Sequence of chain 1.A:
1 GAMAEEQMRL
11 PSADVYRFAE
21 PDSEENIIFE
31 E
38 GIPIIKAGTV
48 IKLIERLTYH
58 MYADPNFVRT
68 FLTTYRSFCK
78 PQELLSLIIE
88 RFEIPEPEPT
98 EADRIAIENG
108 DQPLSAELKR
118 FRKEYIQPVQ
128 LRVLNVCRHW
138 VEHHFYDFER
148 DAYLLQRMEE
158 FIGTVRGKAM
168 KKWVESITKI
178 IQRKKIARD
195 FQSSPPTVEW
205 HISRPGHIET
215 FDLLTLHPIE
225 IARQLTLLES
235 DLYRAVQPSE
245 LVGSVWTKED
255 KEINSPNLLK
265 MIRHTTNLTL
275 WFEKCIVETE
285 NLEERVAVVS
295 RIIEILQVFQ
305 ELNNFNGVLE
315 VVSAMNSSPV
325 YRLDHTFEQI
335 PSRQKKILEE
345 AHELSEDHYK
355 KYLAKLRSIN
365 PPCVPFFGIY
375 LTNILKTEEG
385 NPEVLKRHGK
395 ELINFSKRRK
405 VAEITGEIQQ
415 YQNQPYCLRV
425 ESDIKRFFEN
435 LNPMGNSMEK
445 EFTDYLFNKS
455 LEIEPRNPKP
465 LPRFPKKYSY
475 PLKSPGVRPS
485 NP

A small-molecule ligand and the protein it binds are described below.
Small molecule (SMILES): COc1cc2nc(C)nc(N[C@H](C)c3cccc(-c4cn[nH]c4)c3)c2cc1OC

Binding-site contacts:
Ligand atom C8 contacts residue HIS346 of chain 1.A at 3.4 Å.
Ligand atom C28 contacts residue ASN320 of chain 1.A at 3.4 Å.
Ligand atom N7 contacts residue EDO1 of chain 1.C at 3.8 Å.
Ligand atom C22 contacts residue EDO1 of chain 1.C at 3.6 Å.
Ligand atom C25 contacts residue EDO1 of chain 1.C at 3.6 Å.
Ligand atom C29 contacts residue LEU342 of chain 1.A at 3.5 Å (hydrophobic).
Ligand atom C6 contacts residue ASN320 of chain 1.A at 3.7 Å.
Ligand atom C3 contacts residue ASN320 of chain 1.A at 3.7 Å.
Ligand atom C25 contacts residue LYS339 of chain 1.A at 3.7 Å.
Ligand atom N23 contacts residue EDO1 of chain 1.C at 3.6 Å.
Ligand atom C5 contacts residue HIS346 of chain 1.A at 3.5 Å.
Ligand atom N24 contacts residue EDO1 of chain 1.C at 3.6 Å.
Ligand atom C15 contacts residue GLU343 of chain 1.A at 3.6 Å.
Ligand atom C27 contacts residue MET319 of chain 1.A at 3.5 Å (hydrophobic).
Ligand atom C4 contacts residue ASN320 of chain 1.A at 3.4 Å.
Ligand atom C27 contacts residue PHE331 of chain 1.A at 3.4 Å (hydrophobic).
Ligand atom C4 contacts residue HIS346 of chain 1.A at 3.6 Å.
Ligand atom C6 contacts residue EDO1 of chain 1.C at 3.7 Å.
Ligand atom N7 contacts residue HIS346 of chain 1.A at 3.3 Å.
Ligand atom N23 contacts residue LYS339 of chain 1.A at 3.4 Å.
Ligand atom N16 contacts residue ASN320 of chain 1.A at 2.7 Å (h-bond).
Ligand atom N9 contacts residue HIS346 of chain 1.A at 3.4 Å.
Ligand atom C21 contacts residue EDO1 of chain 1.C at 3.6 Å.
Ligand atom C29 contacts residue ASN320 of chain 1.A at 3.2 Å.
Ligand atom C1 contacts residue TYR325 of chain 1.A at 3.5 Å (hydrophobic).
Ligand atom C27 contacts residue TYR325 of chain 1.A at 3.6 Å (hydrophobic).
Ligand atom C8 contacts residue EDO1 of chain 1.C at 3.6 Å.
Ligand atom N9 contacts residue EDO1 of chain 1.C at 3.4 Å (h-bond).
Ligand atom N16 contacts residue HIS346 of chain 1.A at 3.6 Å.
Ligand atom C11 contacts residue HIS346 of chain 1.A at 3.7 Å.
Ligand atom C26 contacts residue PHE331 of chain 1.A at 3.4 Å (hydrophobic).
Ligand atom C10 contacts residue HIS346 of chain 1.A at 3.3 Å.
Ligand atom C5 contacts residue EDO1 of chain 1.C at 3.6 Å.
Ligand atom C4 contacts residue TYR325 of chain 1.A at 3.5 Å (hydrophobic).
Ligand atom N24 contacts residue LYS339 of chain 1.A at 3.1 Å.
Ligand atom C6 contacts residue HIS346 of chain 1.A at 3.3 Å.
Ligand atom C17 contacts residue ASN320 of chain 1.A at 3.4 Å.
Ligand atom C12 contacts residue TYR325 of chain 1.A at 3.7 Å (hydrophobic).
Ligand atom C28 contacts residue MET319 of chain 1.A at 3.7 Å (hydrophobic).
Ligand atom C10 contacts residue EDO1 of chain 1.C at 3.4 Å.